Sequence of chain 1.A:
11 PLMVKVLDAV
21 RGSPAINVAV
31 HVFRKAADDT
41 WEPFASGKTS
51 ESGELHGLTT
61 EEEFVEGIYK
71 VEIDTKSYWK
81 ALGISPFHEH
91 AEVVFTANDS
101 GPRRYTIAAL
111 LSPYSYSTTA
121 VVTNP

Binding-site contacts:
Ligand atom CAQ contacts residue LYS15 of chain 2.A at 3.1 Å.
Ligand atom CAQ contacts residue LYS15 of chain 1.A at 2.5 Å.
Ligand atom CAI contacts residue LYS15 of chain 1.A at 3.2 Å.
Ligand atom CAJ contacts residue ALA108 of chain 2.A at 3.6 Å (hydrophobic).
Ligand atom CAJ contacts residue A931 of chain 2.C at 3.5 Å.
Ligand atom CAI contacts residue A931 of chain 2.C at 2.2 Å.
Ligand atom CAL contacts residue A931 of chain 2.C at 0.4 Å.
Ligand atom CAH contacts residue A931 of chain 2.C at 3.6 Å.
Ligand atom CAO contacts residue A931 of chain 2.C at 0.2 Å.
Ligand atom OAD contacts residue A931 of chain 2.C at 0.1 Å (h-bond).
Ligand atom CAK contacts residue A931 of chain 2.C at 0.4 Å.
Ligand atom CAJ contacts residue LEU17 of chain 1.A at 3.6 Å (hydrophobic).
Ligand atom CAM contacts residue LYS15 of chain 1.A at 3.3 Å.
Ligand atom OAD contacts residue SER117 of chain 1.A at 2.8 Å (h-bond).
Ligand atom CAR contacts residue LEU17 of chain 1.A at 3.5 Å (hydrophobic).
Ligand atom CAF contacts residue A931 of chain 2.C at 1.8 Å.
Ligand atom CAE contacts residue LYS15 of chain 1.A at 1.3 Å.
Ligand atom CAS contacts residue A931 of chain 2.C at 0.6 Å.
Ligand atom OAE contacts residue LYS15 of chain 1.A at 2.2 Å (salt-bridge).
Ligand atom CAN contacts residue A931 of chain 2.C at 0.2 Å.
Ligand atom CAG contacts residue LEU17 of chain 1.A at 3.6 Å (hydrophobic).
Ligand atom CAF contacts residue ALA108 of chain 2.A at 3.5 Å (hydrophobic).
Ligand atom CAI contacts residue LYS15 of chain 2.A at 3.4 Å.
Ligand atom CAB contacts residue A931 of chain 2.C at 0.1 Å.
Ligand atom OAE contacts residue A931 of chain 2.C at 1.0 Å (h-bond).
Ligand atom CAG contacts residue A931 of chain 2.C at 0.9 Å.
Ligand atom CAB contacts residue SER117 of chain 1.A at 3.0 Å.
Ligand atom CAE contacts residue LYS15 of chain 2.A at 3.0 Å.
Ligand atom CAA contacts residue SER117 of chain 2.A at 3.0 Å.
Ligand atom CAP contacts residue A931 of chain 2.C at 0.1 Å.
Ligand atom CAE contacts residue A931 of chain 2.C at 1.1 Å.
Ligand atom CAA contacts residue A931 of chain 2.C at 0.1 Å.
Ligand atom OAD contacts residue SER117 of chain 2.A at 2.8 Å (h-bond).
Ligand atom CAF contacts residue LEU17 of chain 1.A at 3.2 Å (hydrophobic).
Ligand atom CAQ contacts residue A931 of chain 2.C at 1.9 Å.
Ligand atom CAR contacts residue A931 of chain 2.C at 2.4 Å.
Ligand atom OAE contacts residue LYS15 of chain 2.A at 2.1 Å (salt-bridge).
Ligand atom CAM contacts residue A931 of chain 2.C at 1.4 Å.
Ligand atom OAD contacts residue LEU110 of chain 2.A at 3.6 Å.
Ligand atom OAD contacts residue LEU110 of chain 1.A at 3.7 Å.

A protein and the small-molecule ligand that binds it are described below.
Small molecule (SMILES): Cc1cc(/C=C/c2cccc(C(=O)Oc3ccc(F)cc3)c2)cc(C)c1O

Sequence of chain 2.A:
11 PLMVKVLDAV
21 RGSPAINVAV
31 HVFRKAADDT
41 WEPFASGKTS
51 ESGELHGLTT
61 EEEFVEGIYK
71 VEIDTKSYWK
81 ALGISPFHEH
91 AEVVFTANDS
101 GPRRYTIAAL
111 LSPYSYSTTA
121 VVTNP